The small molecule below binds the protein below.
Small molecule (SMILES): COc1ccc(-c2coc3cc(O)cc(O)c3c2=O)cc1

Sequence of chain 1.A:
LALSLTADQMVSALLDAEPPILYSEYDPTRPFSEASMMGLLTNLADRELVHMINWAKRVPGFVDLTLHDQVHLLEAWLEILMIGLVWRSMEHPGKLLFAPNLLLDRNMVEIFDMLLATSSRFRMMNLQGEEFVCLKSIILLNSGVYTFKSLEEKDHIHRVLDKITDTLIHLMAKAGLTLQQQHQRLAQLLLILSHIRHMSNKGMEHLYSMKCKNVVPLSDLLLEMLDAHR

Binding-site contacts:
Ligand atom O2 contacts residue MET91 of chain 1.A at 4.0 Å.
Ligand atom C8 contacts residue ALA53 of chain 1.A at 4.0 Å (hydrophobic).
Ligand atom C5 contacts residue PHE107 of chain 1.A at 4.2 Å (hydrophobic).
Ligand atom C6 contacts residue MET91 of chain 1.A at 4.2 Å (hydrophobic).
Ligand atom O5 contacts residue HIS227 of chain 1.A at 3.5 Å.
Ligand atom C7 contacts residue ARG97 of chain 1.A at 3.8 Å.
Ligand atom CM contacts residue MET231 of chain 1.A at 3.5 Å (hydrophobic).
Ligand atom C2 contacts residue LEU49 of chain 1.A at 3.9 Å (hydrophobic).
Ligand atom O2 contacts residue LEU87 of chain 1.A at 4.2 Å.
Ligand atom CM contacts residue MET46 of chain 1.A at 3.6 Å (hydrophobic).
Ligand atom C5' contacts residue MET46 of chain 1.A at 3.8 Å (hydrophobic).
Ligand atom C5 contacts residue LEU94 of chain 1.A at 3.8 Å (hydrophobic).
Ligand atom C8 contacts residue GLU56 of chain 1.A at 3.3 Å.
Ligand atom C8A contacts residue ALA53 of chain 1.A at 4.1 Å (hydrophobic).
Ligand atom C4A contacts residue PHE107 of chain 1.A at 4.1 Å (hydrophobic).
Ligand atom O4 contacts residue LEU90 of chain 1.A at 3.9 Å.
Ligand atom O3 contacts residue MET91 of chain 1.A at 3.2 Å.
Ligand atom O3 contacts residue LEU90 of chain 1.A at 4.1 Å.
Ligand atom O3 contacts residue LEU94 of chain 1.A at 3.3 Å.
Ligand atom C4 contacts residue LEU87 of chain 1.A at 4.2 Å (hydrophobic).
Ligand atom C5 contacts residue LEU90 of chain 1.A at 4.0 Å (hydrophobic).
Ligand atom O4 contacts residue GLU56 of chain 1.A at 2.3 Å (salt-bridge).
Ligand atom O1 contacts residue ALA53 of chain 1.A at 3.5 Å.
Ligand atom C5' contacts residue GLY224 of chain 1.A at 3.9 Å.
Ligand atom C6 contacts residue LEU94 of chain 1.A at 3.6 Å (hydrophobic).
Ligand atom C6 contacts residue LEU90 of chain 1.A at 3.2 Å (hydrophobic).
Ligand atom O5 contacts residue MET46 of chain 1.A at 4.2 Å.
Ligand atom CM contacts residue HIS227 of chain 1.A at 3.4 Å.
Ligand atom C3' contacts residue MET46 of chain 1.A at 3.5 Å (hydrophobic).
Ligand atom C2' contacts residue MET46 of chain 1.A at 3.7 Å (hydrophobic).
Ligand atom C5' contacts residue LEU228 of chain 1.A at 3.5 Å (hydrophobic).
Ligand atom C4' contacts residue MET46 of chain 1.A at 3.6 Å (hydrophobic).
Ligand atom O4 contacts residue ARG97 of chain 1.A at 2.8 Å (salt-bridge).
Ligand atom C1' contacts residue MET46 of chain 1.A at 3.9 Å (hydrophobic).
Ligand atom O5 contacts residue ILE127 of chain 1.A at 3.8 Å.
Ligand atom C6' contacts residue LEU228 of chain 1.A at 3.7 Å (hydrophobic).
Ligand atom C6' contacts residue MET46 of chain 1.A at 4.0 Å (hydrophobic).
Ligand atom C7 contacts residue LEU90 of chain 1.A at 4.0 Å (hydrophobic).
Ligand atom O1 contacts residue LEU49 of chain 1.A at 3.4 Å (h-bond).
Ligand atom C7 contacts residue GLU56 of chain 1.A at 3.2 Å.